Binding-site contacts:
Ligand atom N2 contacts residue ARG40 of chain 7.A at 3.2 Å (salt-bridge).
Ligand atom C7 contacts residue ASN149 of chain 7.A at 4.2 Å.
Ligand atom O6 contacts residue LEU60 of chain 7.A at 3.8 Å.
Ligand atom C8 contacts residue ARG40 of chain 7.A at 3.7 Å.
Ligand atom C5 contacts residue LEU60 of chain 7.A at 4.2 Å (hydrophobic).
Ligand atom N2 contacts residue ASN149 of chain 7.A at 3.0 Å (h-bond).
Ligand atom C1 contacts residue ASN149 of chain 7.A at 1.4 Å.
Ligand atom C2 contacts residue ARG40 of chain 7.A at 4.0 Å.
Ligand atom C4 contacts residue ASN149 of chain 7.A at 4.3 Å.
Ligand atom C2 contacts residue ASN149 of chain 7.A at 2.6 Å.
Ligand atom C3 contacts residue ASN149 of chain 7.A at 3.9 Å.
Ligand atom C1 contacts residue ARG40 of chain 7.A at 3.9 Å.
Ligand atom C6 contacts residue LYS147 of chain 7.A at 3.8 Å.
Ligand atom O6 contacts residue LYS147 of chain 7.A at 3.4 Å (salt-bridge).
Ligand atom C6 contacts residue LEU60 of chain 7.A at 3.6 Å (hydrophobic).
Ligand atom C5 contacts residue ASN149 of chain 7.A at 3.6 Å.
Ligand atom O5 contacts residue LYS147 of chain 7.A at 4.3 Å.
Ligand atom O4 contacts residue LEU60 of chain 7.A at 3.9 Å.
Ligand atom C7 contacts residue ARG40 of chain 7.A at 3.8 Å.
Ligand atom O5 contacts residue ASN149 of chain 7.A at 2.3 Å (h-bond).

The protein below binds the small molecule below.
Small molecule (SMILES): CC(=O)N[C@@H]1[C@@H](O)[C@H](O)[C@@H](CO)O[C@H]1O

Sequence of chain 7.A:
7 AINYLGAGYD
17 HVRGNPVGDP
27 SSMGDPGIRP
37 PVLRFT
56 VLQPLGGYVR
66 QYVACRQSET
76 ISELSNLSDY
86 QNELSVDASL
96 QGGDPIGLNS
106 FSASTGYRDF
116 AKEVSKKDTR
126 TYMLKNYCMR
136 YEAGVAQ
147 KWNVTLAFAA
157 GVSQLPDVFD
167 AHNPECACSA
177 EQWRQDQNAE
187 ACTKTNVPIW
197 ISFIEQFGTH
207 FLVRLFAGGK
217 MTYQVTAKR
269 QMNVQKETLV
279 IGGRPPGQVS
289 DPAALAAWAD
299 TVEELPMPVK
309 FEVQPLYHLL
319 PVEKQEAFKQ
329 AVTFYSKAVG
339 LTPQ